Sequence of chain 1.A:
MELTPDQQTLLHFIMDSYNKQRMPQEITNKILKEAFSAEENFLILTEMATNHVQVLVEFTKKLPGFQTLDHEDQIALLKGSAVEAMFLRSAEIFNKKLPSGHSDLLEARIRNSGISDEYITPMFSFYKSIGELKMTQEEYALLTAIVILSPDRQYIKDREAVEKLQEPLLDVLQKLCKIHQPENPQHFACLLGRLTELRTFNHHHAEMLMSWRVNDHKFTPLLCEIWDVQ

The small molecule below binds the protein below.
Small molecule (SMILES): O=C(c1ccccc1)c1ccc(-c2nc3ccccc3n2[C@H](C(=O)NC2CCCCC2)C2CCCCC2)cc1

Binding-site contacts:
Ligand atom C5 contacts residue TYR130 of chain 1.A at 3.8 Å (hydrophobic).
Ligand atom C5 contacts residue SER93 of chain 1.A at 3.8 Å.
Ligand atom C4 contacts residue TYR130 of chain 1.A at 3.8 Å (hydrophobic).
Ligand atom C38 contacts residue TRP230 of chain 1.A at 3.5 Å (hydrophobic).
Ligand atom C24 contacts residue MET89 of chain 1.A at 3.6 Å (hydrophobic).
Ligand atom O31 contacts residue TRP215 of chain 1.A at 3.4 Å.
Ligand atom C4 contacts residue SER93 of chain 1.A at 3.4 Å.
Ligand atom C4 contacts residue ILE113 of chain 1.A at 3.6 Å (hydrophobic).
Ligand atom N9 contacts residue SER93 of chain 1.A at 3.6 Å.
Ligand atom N9 contacts residue TYR130 of chain 1.A at 2.8 Å (h-bond).
Ligand atom C1 contacts residue SER93 of chain 1.A at 3.7 Å.
Ligand atom O31 contacts residue ILE118 of chain 1.A at 3.4 Å.
Ligand atom C37 contacts residue LEU212 of chain 1.A at 3.6 Å (hydrophobic).
Ligand atom C32 contacts residue TYR130 of chain 1.A at 3.7 Å (hydrophobic).
Ligand atom C18 contacts residue SER116 of chain 1.A at 3.7 Å.
Ligand atom C34 contacts residue PHE90 of chain 1.A at 3.7 Å (hydrophobic).
Ligand atom C38 contacts residue MET89 of chain 1.A at 3.6 Å (hydrophobic).
Ligand atom C14 contacts residue SER93 of chain 1.A at 3.8 Å.
Ligand atom N12 contacts residue SER93 of chain 1.A at 3.6 Å.
Ligand atom C29 contacts residue TRP215 of chain 1.A at 3.6 Å (hydrophobic).
Ligand atom C24 contacts residue HIS55 of chain 1.A at 3.6 Å.
Ligand atom O13 contacts residue MET51 of chain 1.A at 3.4 Å.
Ligand atom C8 contacts residue TYR130 of chain 1.A at 3.7 Å (hydrophobic).
Ligand atom C32 contacts residue SER93 of chain 1.A at 3.8 Å.
Ligand atom C32 contacts residue MET89 of chain 1.A at 3.8 Å (hydrophobic).
Ligand atom C28 contacts residue MET89 of chain 1.A at 3.6 Å (hydrophobic).
Ligand atom C35 contacts residue MET89 of chain 1.A at 3.8 Å (hydrophobic).
Ligand atom C25 contacts residue MET89 of chain 1.A at 3.8 Å (hydrophobic).
Ligand atom C28 contacts residue PHE90 of chain 1.A at 3.7 Å (hydrophobic).
Ligand atom C21 contacts residue SER93 of chain 1.A at 3.5 Å.
Ligand atom C3 contacts residue ILE34 of chain 1.A at 3.5 Å (hydrophobic).
Ligand atom C22 contacts residue ILE96 of chain 1.A at 3.6 Å (hydrophobic).
Ligand atom C2 contacts residue ILE96 of chain 1.A at 3.8 Å (hydrophobic).
Ligand atom C24 contacts residue MET51 of chain 1.A at 3.8 Å (hydrophobic).
Ligand atom C19 contacts residue ASN44 of chain 1.A at 3.6 Å.
Ligand atom C18 contacts residue ASN44 of chain 1.A at 3.8 Å.
Ligand atom C16 contacts residue ILE113 of chain 1.A at 3.8 Å (hydrophobic).
Ligand atom C1 contacts residue ILE113 of chain 1.A at 3.7 Å (hydrophobic).
Ligand atom C39 contacts residue LEU212 of chain 1.A at 3.8 Å (hydrophobic).
Ligand atom C37 contacts residue HIS208 of chain 1.A at 3.6 Å.